Sequence of chain 1.E:
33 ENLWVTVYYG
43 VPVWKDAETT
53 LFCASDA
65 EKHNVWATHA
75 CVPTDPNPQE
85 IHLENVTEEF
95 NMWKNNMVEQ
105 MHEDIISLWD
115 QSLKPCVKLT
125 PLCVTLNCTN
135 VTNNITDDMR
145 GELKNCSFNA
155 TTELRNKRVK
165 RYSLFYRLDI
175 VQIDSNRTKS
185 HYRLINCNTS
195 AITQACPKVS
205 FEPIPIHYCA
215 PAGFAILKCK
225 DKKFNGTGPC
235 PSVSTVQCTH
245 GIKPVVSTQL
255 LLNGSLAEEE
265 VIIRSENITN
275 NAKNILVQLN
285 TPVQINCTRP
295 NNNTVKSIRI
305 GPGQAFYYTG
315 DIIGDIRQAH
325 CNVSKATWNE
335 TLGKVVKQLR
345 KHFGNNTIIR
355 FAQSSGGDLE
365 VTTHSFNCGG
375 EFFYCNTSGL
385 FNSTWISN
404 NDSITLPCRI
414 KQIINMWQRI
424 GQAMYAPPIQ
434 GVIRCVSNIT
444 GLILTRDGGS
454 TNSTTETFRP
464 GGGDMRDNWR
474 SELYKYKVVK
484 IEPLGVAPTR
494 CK

Binding-site contacts:
Ligand atom O7 contacts residue ASN131 of chain 1.E at 3.9 Å.
Ligand atom C5 contacts residue SER184 of chain 1.E at 4.0 Å.
Ligand atom C7 contacts residue ASN131 of chain 1.E at 3.2 Å.
Ligand atom C1 contacts residue ASN131 of chain 1.E at 1.4 Å.
Ligand atom O6 contacts residue SER184 of chain 1.E at 4.2 Å.
Ligand atom C1 contacts residue SER184 of chain 1.E at 4.5 Å.
Ligand atom O5 contacts residue ASN131 of chain 1.E at 2.3 Å (h-bond).
Ligand atom C4 contacts residue ASN131 of chain 1.E at 4.2 Å.
Ligand atom C5 contacts residue ASN131 of chain 1.E at 3.6 Å.
Ligand atom C8 contacts residue NAG1 of chain 1.HA at 3.4 Å.
Ligand atom N2 contacts residue ASN131 of chain 1.E at 3.0 Å (h-bond).
Ligand atom C8 contacts residue ASN131 of chain 1.E at 3.6 Å.
Ligand atom O5 contacts residue SER184 of chain 1.E at 4.1 Å.
Ligand atom C2 contacts residue ASN131 of chain 1.E at 2.5 Å.
Ligand atom C3 contacts residue ASN131 of chain 1.E at 3.8 Å.
Ligand atom C6 contacts residue SER184 of chain 1.E at 3.9 Å.
Ligand atom O5 contacts residue CYS132 of chain 1.E at 4.4 Å.
Ligand atom C6 contacts residue THR133 of chain 1.E at 4.3 Å.
Ligand atom C6 contacts residue CYS132 of chain 1.E at 4.2 Å (hydrophobic).
Ligand atom O7 contacts residue NAG2 of chain 1.HA at 4.4 Å.

This protein binds this small molecule.
Small molecule (SMILES): CC(=O)N[C@H]1[C@H](O[C@H]2[C@H](O)[C@@H](NC(C)=O)CO[C@@H]2CO)O[C@H](CO)[C@@H](O[C@@H]2O[C@H](CO)[C@@H](O)[C@H](O)[C@@H]2O)[C@@H]1O